Binding-site contacts:
Ligand atom O1' contacts residue ALA14 of chain 1.D at 4.1 Å.
Ligand atom N1' contacts residue HBD1 of chain 1.I at 3.9 Å.
Ligand atom C6 contacts residue CYS11 of chain 1.C at 4.1 Å (hydrophobic).
Ligand atom O4 contacts residue CYS11 of chain 1.C at 2.9 Å (h-bond).
Ligand atom C1' contacts residue HBD1 of chain 1.I at 3.6 Å.
Ligand atom C3 contacts residue CYS6 of chain 1.C at 3.5 Å (hydrophobic).
Ligand atom C2 contacts residue HIS10 of chain 1.D at 4.3 Å.
Ligand atom C2 contacts residue LEU11 of chain 1.D at 4.1 Å (hydrophobic).
Ligand atom C4 contacts residue CYS11 of chain 1.C at 3.8 Å (hydrophobic).
Ligand atom C6 contacts residue LEU16 of chain 1.C at 4.4 Å (hydrophobic).
Ligand atom C1' contacts residue ALA14 of chain 1.D at 4.2 Å (hydrophobic).
Ligand atom O4 contacts residue SER9 of chain 1.C at 3.6 Å (h-bond).
Ligand atom O4 contacts residue ILE10 of chain 1.C at 3.6 Å.
Ligand atom O4 contacts residue CYS6 of chain 1.C at 2.7 Å (h-bond).
Ligand atom C5 contacts residue LEU16 of chain 1.C at 4.4 Å (hydrophobic).
Ligand atom N1' contacts residue ALA14 of chain 1.D at 4.5 Å.
Ligand atom C4 contacts residue CYS6 of chain 1.C at 3.6 Å (hydrophobic).
Ligand atom O1' contacts residue HIS10 of chain 1.D at 3.6 Å.
Ligand atom C5 contacts residue CYS11 of chain 1.C at 3.3 Å (hydrophobic).
Ligand atom O1' contacts residue HBD1 of chain 1.I at 2.5 Å (h-bond).
Ligand atom C3 contacts residue LEU11 of chain 1.D at 3.7 Å (hydrophobic).
Ligand atom C4 contacts residue LEU11 of chain 1.D at 4.3 Å (hydrophobic).

Sequence of chain 1.D:
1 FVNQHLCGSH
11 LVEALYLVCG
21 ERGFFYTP

Sequence of chain 1.C:
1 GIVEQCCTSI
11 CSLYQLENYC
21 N

The small molecule below binds the protein below.
Small molecule (SMILES): NC(=O)c1ccc(O)cc1